The small molecule below binds the protein below.
Small molecule (SMILES): CC(=O)N[C@@H]1[C@@H](O)[C@H](O)[C@@H](CO)O[C@H]1O

Sequence of chain 1.B:
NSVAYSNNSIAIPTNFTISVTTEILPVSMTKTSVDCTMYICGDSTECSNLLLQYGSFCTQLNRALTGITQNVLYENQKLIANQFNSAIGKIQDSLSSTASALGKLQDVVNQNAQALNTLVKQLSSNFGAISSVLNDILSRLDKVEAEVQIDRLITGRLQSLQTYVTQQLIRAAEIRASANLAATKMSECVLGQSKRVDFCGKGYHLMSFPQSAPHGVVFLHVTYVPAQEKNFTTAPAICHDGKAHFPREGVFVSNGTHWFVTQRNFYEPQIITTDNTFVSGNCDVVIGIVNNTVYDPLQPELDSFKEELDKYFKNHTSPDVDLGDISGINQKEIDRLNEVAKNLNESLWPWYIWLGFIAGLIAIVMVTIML

Binding-site contacts:
Ligand atom C7 contacts residue ASN471 of chain 1.B at 4.0 Å.
Ligand atom C8 contacts residue ASN471 of chain 1.B at 4.4 Å.
Ligand atom O5 contacts residue ASN471 of chain 1.B at 2.3 Å (h-bond).
Ligand atom O3 contacts residue ASN471 of chain 1.B at 3.3 Å (h-bond).
Ligand atom C4 contacts residue ASN471 of chain 1.B at 4.0 Å.
Ligand atom C2 contacts residue ASN471 of chain 1.B at 2.4 Å.
Ligand atom C1 contacts residue ASN471 of chain 1.B at 1.5 Å.
Ligand atom C5 contacts residue ASN471 of chain 1.B at 3.6 Å.
Ligand atom N2 contacts residue ASN471 of chain 1.B at 3.6 Å (h-bond).
Ligand atom O7 contacts residue ASN471 of chain 1.B at 3.9 Å.
Ligand atom C3 contacts residue ASN471 of chain 1.B at 3.4 Å.